This small molecule binds to this protein.
Small molecule (SMILES): Cc1cc(C(=O)N[C@@H](CC(=O)N2CCC[C@@H]2c2ccccc2)C(=O)N[C@@H](C)c2ncc(-c3ccccc3F)[nH]2)no1

Sequence of chain 1.X:
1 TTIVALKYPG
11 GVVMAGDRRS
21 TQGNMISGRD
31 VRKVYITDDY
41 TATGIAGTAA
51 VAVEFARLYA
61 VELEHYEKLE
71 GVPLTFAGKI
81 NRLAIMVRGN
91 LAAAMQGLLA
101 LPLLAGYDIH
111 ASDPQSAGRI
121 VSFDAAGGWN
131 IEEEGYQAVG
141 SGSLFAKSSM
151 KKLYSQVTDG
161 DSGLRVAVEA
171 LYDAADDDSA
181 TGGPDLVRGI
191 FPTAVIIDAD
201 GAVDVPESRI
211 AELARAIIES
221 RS

Sequence of chain 1.W:
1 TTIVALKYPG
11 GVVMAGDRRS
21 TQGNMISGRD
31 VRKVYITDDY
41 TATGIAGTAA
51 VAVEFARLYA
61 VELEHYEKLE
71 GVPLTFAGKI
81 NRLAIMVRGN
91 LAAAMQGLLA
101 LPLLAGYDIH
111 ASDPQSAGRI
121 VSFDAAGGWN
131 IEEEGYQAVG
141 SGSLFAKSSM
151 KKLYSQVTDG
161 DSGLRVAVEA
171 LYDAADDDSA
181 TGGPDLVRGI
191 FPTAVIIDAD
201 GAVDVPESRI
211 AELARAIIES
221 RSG

Binding-site contacts:
Ligand atom C35 contacts residue VAL31 of chain 1.W at 3.7 Å (hydrophobic).
Ligand atom C39 contacts residue PHE123 of chain 1.X at 3.5 Å (hydrophobic).
Ligand atom C02 contacts residue GLY47 of chain 1.W at 3.6 Å.
Ligand atom C03 contacts residue GLY47 of chain 1.W at 3.4 Å.
Ligand atom C36 contacts residue TRP129 of chain 1.X at 3.5 Å (hydrophobic).
Ligand atom N15 contacts residue SER20 of chain 1.W at 3.6 Å.
Ligand atom C05 contacts residue GLY47 of chain 1.W at 3.6 Å.
Ligand atom C28 contacts residue ASP124 of chain 1.X at 3.4 Å.
Ligand atom N14 contacts residue SER20 of chain 1.W at 2.9 Å (h-bond).
Ligand atom N04 contacts residue GLY47 of chain 1.W at 2.6 Å (h-bond).
Ligand atom C38 contacts residue SER122 of chain 1.X at 3.5 Å.
Ligand atom O24 contacts residue ALA126 of chain 1.X at 3.5 Å (h-bond).
Ligand atom O17 contacts residue ALA49 of chain 1.W at 3.1 Å (h-bond).
Ligand atom N19 contacts residue ASP124 of chain 1.X at 2.8 Å (salt-bridge).
Ligand atom C05 contacts residue ALA49 of chain 1.W at 3.5 Å (hydrophobic).
Ligand atom C29 contacts residue GLN22 of chain 1.W at 3.5 Å.
Ligand atom C39 contacts residue SER122 of chain 1.X at 3.7 Å.
Ligand atom C33 contacts residue ASN130 of chain 1.X at 3.5 Å.
Ligand atom C07 contacts residue VAL31 of chain 1.W at 3.5 Å (hydrophobic).
Ligand atom C31 contacts residue ASP124 of chain 1.X at 3.6 Å.
Ligand atom C11 contacts residue ALA52 of chain 1.W at 3.6 Å (hydrophobic).
Ligand atom C35 contacts residue ASN130 of chain 1.X at 3.5 Å.
Ligand atom C34 contacts residue SER20 of chain 1.W at 3.6 Å.
Ligand atom O24 contacts residue ALA125 of chain 1.X at 3.6 Å.
Ligand atom C11 contacts residue ILE45 of chain 1.W at 3.0 Å (hydrophobic).
Ligand atom N15 contacts residue THR21 of chain 1.W at 3.2 Å (h-bond).
Ligand atom C37 contacts residue TRP129 of chain 1.X at 3.3 Å (hydrophobic).
Ligand atom C18 contacts residue ASP124 of chain 1.X at 3.6 Å.
Ligand atom F08 contacts residue ALA49 of chain 1.W at 3.5 Å.
Ligand atom N04 contacts residue ALA49 of chain 1.W at 3.6 Å (h-bond).
Ligand atom C26 contacts residue LEU98 of chain 1.W at 3.6 Å (hydrophobic).
Ligand atom F08 contacts residue VAL31 of chain 1.W at 3.1 Å.
Ligand atom C10 contacts residue ALA52 of chain 1.W at 3.5 Å (hydrophobic).
Ligand atom C38 contacts residue GLY128 of chain 1.X at 3.6 Å.
Ligand atom N23 contacts residue ASP124 of chain 1.X at 3.4 Å.
Ligand atom O41 contacts residue GLN22 of chain 1.W at 2.5 Å (h-bond).
Ligand atom C34 contacts residue ASN130 of chain 1.X at 3.5 Å.
Ligand atom C13 contacts residue ALA49 of chain 1.W at 3.5 Å (hydrophobic).
Ligand atom O41 contacts residue SER27 of chain 1.W at 3.5 Å (h-bond).
Ligand atom C01 contacts residue THR21 of chain 1.W at 3.5 Å.